The protein below binds the small molecule below.
Small molecule (SMILES): Cc1ncc(C)n2nc(CCc3nc(N4CC[C@H](C(F)F)C4)nn3C)nc12

Binding-site contacts:
Ligand atom C4 contacts residue PHE283 of chain 1.A at 3.6 Å (hydrophobic).
Ligand atom N6 contacts residue PHE283 of chain 1.A at 3.5 Å.
Ligand atom N18 contacts residue MET267 of chain 1.A at 3.8 Å.
Ligand atom F26 contacts residue PRO266 of chain 1.A at 3.4 Å.
Ligand atom F27 contacts residue GLU275 of chain 1.A at 2.9 Å.
Ligand atom C4 contacts residue ILE246 of chain 1.A at 3.5 Å (hydrophobic).
Ligand atom C14 contacts residue MET267 of chain 1.A at 3.7 Å (hydrophobic).
Ligand atom C21 contacts residue MET267 of chain 1.A at 3.7 Å (hydrophobic).
Ligand atom C17 contacts residue MET267 of chain 1.A at 3.8 Å (hydrophobic).
Ligand atom N18 contacts residue GLY279 of chain 1.A at 3.6 Å.
Ligand atom N19 contacts residue MET267 of chain 1.A at 3.6 Å.
Ligand atom C10 contacts residue GLN280 of chain 1.A at 3.4 Å.
Ligand atom N7 contacts residue PHE250 of chain 1.A at 3.6 Å.
Ligand atom F27 contacts residue LYS272 of chain 1.A at 3.4 Å.
Ligand atom C13 contacts residue TYR247 of chain 1.A at 3.4 Å (hydrophobic).
Ligand atom C25 contacts residue GLU275 of chain 1.A at 3.2 Å.
Ligand atom C24 contacts residue GLY279 of chain 1.A at 3.7 Å.
Ligand atom C20 contacts residue MET267 of chain 1.A at 3.5 Å (hydrophobic).
Ligand atom C17 contacts residue GLY279 of chain 1.A at 3.5 Å.
Ligand atom C22 contacts residue PRO266 of chain 1.A at 3.6 Å (hydrophobic).
Ligand atom C24 contacts residue GLU275 of chain 1.A at 3.7 Å.
Ligand atom C10 contacts residue ILE246 of chain 1.A at 3.7 Å (hydrophobic).
Ligand atom N7 contacts residue PHE283 of chain 1.A at 3.6 Å.
Ligand atom C12 contacts residue TYR247 of chain 1.A at 3.5 Å (hydrophobic).
Ligand atom C3 contacts residue PHE283 of chain 1.A at 3.4 Å (hydrophobic).
Ligand atom C2 contacts residue PHE283 of chain 1.A at 3.6 Å (hydrophobic).
Ligand atom C10 contacts residue VAL232 of chain 1.A at 3.6 Å (hydrophobic).
Ligand atom C2 contacts residue LEU229 of chain 1.A at 3.6 Å (hydrophobic).
Ligand atom C23 contacts residue GLU275 of chain 1.A at 3.6 Å.
Ligand atom N18 contacts residue TYR247 of chain 1.A at 2.7 Å (h-bond).
Ligand atom C14 contacts residue GLY279 of chain 1.A at 3.5 Å.
Ligand atom N15 contacts residue MET267 of chain 1.A at 3.7 Å.
Ligand atom N15 contacts residue GLY279 of chain 1.A at 3.6 Å (h-bond).
Ligand atom N9 contacts residue GLN280 of chain 1.A at 3.0 Å (h-bond).
Ligand atom C23 contacts residue LYS272 of chain 1.A at 3.5 Å.
Ligand atom C5 contacts residue PHE283 of chain 1.A at 3.7 Å (hydrophobic).
Ligand atom N1 contacts residue PHE283 of chain 1.A at 3.7 Å.
Ligand atom N1 contacts residue ILE246 of chain 1.A at 3.6 Å.
Ligand atom C14 contacts residue TYR247 of chain 1.A at 3.4 Å (hydrophobic).
Ligand atom C13 contacts residue GLY279 of chain 1.A at 3.6 Å.

Sequence of chain 1.A:
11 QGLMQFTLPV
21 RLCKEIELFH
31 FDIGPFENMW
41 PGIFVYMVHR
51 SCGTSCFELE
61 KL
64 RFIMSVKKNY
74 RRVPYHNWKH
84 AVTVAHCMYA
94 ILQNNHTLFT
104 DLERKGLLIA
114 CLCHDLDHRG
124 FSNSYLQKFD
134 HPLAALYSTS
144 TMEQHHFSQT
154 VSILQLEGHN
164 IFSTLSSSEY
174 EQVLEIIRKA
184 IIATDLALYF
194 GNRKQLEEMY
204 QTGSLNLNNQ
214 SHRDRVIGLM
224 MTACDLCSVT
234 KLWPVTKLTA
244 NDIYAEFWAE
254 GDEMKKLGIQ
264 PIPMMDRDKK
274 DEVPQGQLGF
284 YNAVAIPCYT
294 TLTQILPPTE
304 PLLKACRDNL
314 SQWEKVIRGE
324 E